This small molecule binds to this protein.
Small molecule (SMILES): CC(=O)N[C@H]1[C@H](O[C@H]2[C@H](O)[C@@H](NC(C)=O)CO[C@@H]2CO[C@@H]2O[C@@H](C)[C@@H](O)[C@@H](O)[C@@H]2O)O[C@H](CO)[C@@H](O)[C@@H]1O

Binding-site contacts:
Ligand atom C6 contacts residue VAL69 of chain 1.A at 4.4 Å (hydrophobic).
Ligand atom C5 contacts residue ALA71 of chain 1.A at 4.1 Å (hydrophobic).
Ligand atom C6 contacts residue VAL51 of chain 1.A at 3.8 Å (hydrophobic).
Ligand atom C7 contacts residue VAL69 of chain 1.A at 4.4 Å (hydrophobic).
Ligand atom C4 contacts residue VAL69 of chain 1.A at 4.5 Å (hydrophobic).
Ligand atom C2 contacts residue ASN95 of chain 1.A at 2.5 Å.
Ligand atom C6 contacts residue ARG52 of chain 1.A at 3.6 Å.
Ligand atom C5 contacts residue VAL69 of chain 1.A at 3.8 Å (hydrophobic).
Ligand atom O4 contacts residue VAL69 of chain 1.A at 4.2 Å.
Ligand atom O5 contacts residue ALA71 of chain 1.A at 3.6 Å.
Ligand atom C5 contacts residue ARG52 of chain 1.A at 4.3 Å.
Ligand atom C6 contacts residue ALA50 of chain 1.A at 4.3 Å (hydrophobic).
Ligand atom O7 contacts residue ASN95 of chain 1.A at 3.6 Å (h-bond).
Ligand atom C3 contacts residue ASN95 of chain 1.A at 3.8 Å.
Ligand atom C4 contacts residue ASN95 of chain 1.A at 4.2 Å.
Ligand atom C5 contacts residue ALA71 of chain 1.A at 4.1 Å (hydrophobic).
Ligand atom C5 contacts residue ASN95 of chain 1.A at 3.7 Å.
Ligand atom C1 contacts residue ASN95 of chain 1.A at 1.4 Å.
Ligand atom C8 contacts residue ARG52 of chain 1.A at 4.1 Å.
Ligand atom O5 contacts residue ASN95 of chain 1.A at 2.4 Å (h-bond).
Ligand atom C1 contacts residue ALA71 of chain 1.A at 3.9 Å (hydrophobic).
Ligand atom C6 contacts residue ALA71 of chain 1.A at 4.1 Å (hydrophobic).
Ligand atom C2 contacts residue ARG52 of chain 1.A at 4.4 Å.
Ligand atom C7 contacts residue ASN95 of chain 1.A at 3.4 Å.
Ligand atom O5 contacts residue ARG52 of chain 1.A at 3.3 Å (salt-bridge).
Ligand atom C6 contacts residue ALA71 of chain 1.A at 4.2 Å (hydrophobic).
Ligand atom O7 contacts residue VAL69 of chain 1.A at 4.0 Å.
Ligand atom C1 contacts residue ARG52 of chain 1.A at 4.1 Å.
Ligand atom O4 contacts residue ARG52 of chain 1.A at 4.2 Å.
Ligand atom C8 contacts residue VAL69 of chain 1.A at 3.6 Å (hydrophobic).
Ligand atom O5 contacts residue PHE70 of chain 1.A at 4.2 Å.
Ligand atom C6 contacts residue ARG49 of chain 1.A at 4.0 Å.
Ligand atom C8 contacts residue ASN95 of chain 1.A at 3.5 Å.
Ligand atom C5 contacts residue PHE70 of chain 1.A at 4.3 Å (hydrophobic).
Ligand atom N2 contacts residue ASN95 of chain 1.A at 2.9 Å (h-bond).
Ligand atom C6 contacts residue PHE70 of chain 1.A at 4.3 Å (hydrophobic).

Sequence of chain 1.A:
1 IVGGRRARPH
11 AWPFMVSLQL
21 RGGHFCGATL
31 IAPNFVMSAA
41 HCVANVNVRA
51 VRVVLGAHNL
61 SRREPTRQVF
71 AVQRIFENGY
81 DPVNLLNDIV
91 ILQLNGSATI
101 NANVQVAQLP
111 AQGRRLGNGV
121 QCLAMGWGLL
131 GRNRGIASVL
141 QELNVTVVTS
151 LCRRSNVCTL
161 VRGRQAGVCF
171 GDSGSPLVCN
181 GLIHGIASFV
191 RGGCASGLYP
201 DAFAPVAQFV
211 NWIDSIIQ